This protein binds this small molecule.
Small molecule (SMILES): CC(C)C[C@H](NC(=O)[C@H](CCc1ccccc1)NC(=O)CN1CCOCC1)C(=O)N[C@@H](Cc1ccccc1)C(=O)N[C@@H](CC(C)C)[C@@H](O)[C@H](C)CO

Sequence of chain 1.H:
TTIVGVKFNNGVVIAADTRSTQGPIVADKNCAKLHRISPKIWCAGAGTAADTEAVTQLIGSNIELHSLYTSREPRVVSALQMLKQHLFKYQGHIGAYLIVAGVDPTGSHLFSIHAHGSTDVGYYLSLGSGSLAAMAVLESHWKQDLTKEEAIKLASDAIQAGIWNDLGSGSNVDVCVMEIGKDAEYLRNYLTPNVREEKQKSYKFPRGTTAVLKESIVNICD

Binding-site contacts:
Ligand atom N22 contacts residue ASP125 of chain 1.I at 3.3 Å (salt-bridge).
Ligand atom O48 contacts residue THR1 of chain 1.H at 2.3 Å (h-bond).
Ligand atom C45 contacts residue THR52 of chain 1.H at 3.8 Å.
Ligand atom C35 contacts residue THR48 of chain 1.H at 3.7 Å.
Ligand atom C27 contacts residue ALA27 of chain 1.H at 3.4 Å (hydrophobic).
Ligand atom O60 contacts residue THR1 of chain 1.H at 2.8 Å (h-bond).
Ligand atom O48 contacts residue MES1 of chain 1.GA at 2.5 Å (h-bond).
Ligand atom C58 contacts residue LYS33 of chain 1.H at 3.5 Å.
Ligand atom C42 contacts residue THR1 of chain 1.H at 2.4 Å.
Ligand atom C27 contacts residue THR21 of chain 1.H at 3.4 Å.
Ligand atom O29 contacts residue ALA49 of chain 1.H at 3.1 Å (h-bond).
Ligand atom O9 contacts residue ASP125 of chain 1.I at 3.7 Å.
Ligand atom C2 contacts residue SER5 of chain 1.I at 3.5 Å.
Ligand atom C47 contacts residue THR1 of chain 1.H at 1.4 Å.
Ligand atom C24 contacts residue ALA49 of chain 1.H at 3.8 Å (hydrophobic).
Ligand atom C43 contacts residue GLY47 of chain 1.H at 3.5 Å.
Ligand atom C59 contacts residue THR1 of chain 1.H at 2.5 Å.
Ligand atom O60 contacts residue MES1 of chain 1.GA at 2.6 Å (h-bond).
Ligand atom C46 contacts residue SER20 of chain 1.H at 3.6 Å.
Ligand atom O40 contacts residue THR21 of chain 1.H at 3.2 Å (h-bond).
Ligand atom N41 contacts residue THR1 of chain 1.H at 3.6 Å.
Ligand atom C44 contacts residue THR1 of chain 1.H at 3.6 Å.
Ligand atom C19 contacts residue THR48 of chain 1.H at 3.6 Å.
Ligand atom C23 contacts residue THR21 of chain 1.H at 3.4 Å.
Ligand atom C51 contacts residue GLY168 of chain 1.H at 3.7 Å.
Ligand atom O40 contacts residue SER20 of chain 1.H at 3.6 Å (h-bond).
Ligand atom O21 contacts residue GLN22 of chain 1.H at 3.7 Å.
Ligand atom C43 contacts residue THR1 of chain 1.H at 2.6 Å.
Ligand atom O48 contacts residue GLY47 of chain 1.H at 3.2 Å (h-bond).
Ligand atom C58 contacts residue THR1 of chain 1.H at 2.5 Å.
Ligand atom C51 contacts residue THR1 of chain 1.H at 1.5 Å.
Ligand atom N30 contacts residue THR21 of chain 1.H at 3.0 Å (h-bond).
Ligand atom C34 contacts residue GLY47 of chain 1.H at 3.6 Å.
Ligand atom C31 contacts residue GLY47 of chain 1.H at 3.4 Å.
Ligand atom N41 contacts residue GLY47 of chain 1.H at 3.0 Å (h-bond).
Ligand atom C58 contacts residue GLY168 of chain 1.H at 3.0 Å.
Ligand atom C28 contacts residue THR21 of chain 1.H at 3.7 Å.
Ligand atom C58 contacts residue ARG19 of chain 1.H at 3.3 Å.
Ligand atom C39 contacts residue GLY47 of chain 1.H at 3.6 Å.
Ligand atom C45 contacts residue ALA49 of chain 1.H at 3.7 Å (hydrophobic).

Sequence of chain 1.I:
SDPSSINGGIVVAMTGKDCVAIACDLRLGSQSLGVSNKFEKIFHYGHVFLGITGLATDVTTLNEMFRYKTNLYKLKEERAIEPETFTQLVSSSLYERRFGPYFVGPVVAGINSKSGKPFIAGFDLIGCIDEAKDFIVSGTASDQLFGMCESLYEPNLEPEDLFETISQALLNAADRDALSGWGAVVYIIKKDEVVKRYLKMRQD